Binding-site contacts:
Ligand atom CAO contacts residue GLY66 of chain 1.D at 3.5 Å.
Ligand atom OAJ contacts residue THR68 of chain 1.I at 2.9 Å (h-bond).
Ligand atom NCC contacts residue TYR84 of chain 1.D at 3.5 Å (h-bond).
Ligand atom OAF contacts residue TRP83 of chain 1.I at 3.1 Å (h-bond).
Ligand atom CBG contacts residue ASN9 of chain 1.D at 3.3 Å.
Ligand atom NCD contacts residue GLY66 of chain 1.I at 3.1 Å (h-bond).
Ligand atom CCV contacts residue GLU74 of chain 1.I at 3.5 Å.
Ligand atom OAF contacts residue GLN79 of chain 1.I at 3.5 Å (h-bond).
Ligand atom O contacts residue TRP83 of chain 1.D at 3.1 Å (h-bond).
Ligand atom CAB contacts residue THR68 of chain 1.I at 3.2 Å.
Ligand atom CBV contacts residue ASN9 of chain 1.I at 3.3 Å.
Ligand atom CA contacts residue GLU74 of chain 1.D at 3.5 Å.
Ligand atom OAL contacts residue ASN9 of chain 1.D at 3.0 Å (h-bond).
Ligand atom CAC contacts residue ASP69 of chain 1.D at 3.4 Å.
Ligand atom CAD contacts residue ASP69 of chain 1.I at 3.0 Å.
Ligand atom NCE contacts residue THR68 of chain 1.D at 3.0 Å (h-bond).
Ligand atom CBI contacts residue ASP69 of chain 1.D at 3.5 Å.
Ligand atom OAI contacts residue THR68 of chain 1.D at 3.1 Å (h-bond).
Ligand atom CAS contacts residue GLY66 of chain 1.D at 3.2 Å.
Ligand atom N contacts residue GLU74 of chain 1.D at 2.9 Å (salt-bridge).
Ligand atom CCI contacts residue GLY66 of chain 1.D at 3.4 Å.
Ligand atom CBH contacts residue ASN9 of chain 1.I at 3.3 Å.
Ligand atom NCF contacts residue THR68 of chain 1.I at 2.9 Å (h-bond).
Ligand atom CAQ contacts residue LEU67 of chain 1.I at 3.5 Å (hydrophobic).
Ligand atom CCV contacts residue ASP69 of chain 1.I at 3.5 Å.
Ligand atom CBS contacts residue TYR84 of chain 1.D at 3.3 Å (hydrophobic).
Ligand atom CCV contacts residue THR68 of chain 1.I at 3.4 Å.
Ligand atom CBA contacts residue TYR84 of chain 1.D at 3.5 Å (hydrophobic).
Ligand atom CCY contacts residue GLY66 of chain 1.D at 3.3 Å.
Ligand atom NCC contacts residue GLY66 of chain 1.D at 2.8 Å (h-bond).
Ligand atom CBD contacts residue GLU74 of chain 1.I at 3.1 Å.
Ligand atom CBF contacts residue ASN9 of chain 1.I at 3.4 Å.
Ligand atom CBU contacts residue ASN9 of chain 1.D at 3.2 Å.
Ligand atom CAQ contacts residue GLY66 of chain 1.I at 3.4 Å.
Ligand atom N contacts residue ASP69 of chain 1.D at 3.5 Å (salt-bridge).
Ligand atom CAU contacts residue GLY66 of chain 1.I at 3.3 Å.
Ligand atom CB contacts residue GLU74 of chain 1.D at 3.2 Å.
Ligand atom NCB contacts residue GLU74 of chain 1.I at 3.0 Å (salt-bridge).
Ligand atom CAN contacts residue LEU52 of chain 1.I at 3.5 Å (hydrophobic).
Ligand atom CA contacts residue ASP69 of chain 1.D at 3.1 Å.

Sequence of chain 1.D:
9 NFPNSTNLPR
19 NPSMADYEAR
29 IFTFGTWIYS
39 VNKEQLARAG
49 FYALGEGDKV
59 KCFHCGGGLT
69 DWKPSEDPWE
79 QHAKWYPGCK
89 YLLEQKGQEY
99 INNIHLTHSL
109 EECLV

A small-molecule ligand and the protein it binds are described below.
Small molecule (SMILES): CC[C@H](NC)C(=O)N[C@@H]1C(=O)N2[C@@H](CC[C@@H]1CO)CC[C@H]2C(=O)N[C@@H](c1ccccc1)c1cn(CCCCc2ccc(CCCCn3cc([C@@H](NC(=O)[C@@H]4CC[C@@H]5CC[C@H](CO)[C@H](NC(=O)[C@H](CC)NC)C(=O)N54)c4ccccc4)nn3)cc2)nn1

Sequence of chain 1.I:
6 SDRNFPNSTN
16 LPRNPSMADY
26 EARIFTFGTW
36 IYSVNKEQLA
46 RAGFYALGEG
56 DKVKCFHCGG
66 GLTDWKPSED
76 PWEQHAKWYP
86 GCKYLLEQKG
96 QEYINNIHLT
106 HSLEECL